Sequence of chain 1.D:
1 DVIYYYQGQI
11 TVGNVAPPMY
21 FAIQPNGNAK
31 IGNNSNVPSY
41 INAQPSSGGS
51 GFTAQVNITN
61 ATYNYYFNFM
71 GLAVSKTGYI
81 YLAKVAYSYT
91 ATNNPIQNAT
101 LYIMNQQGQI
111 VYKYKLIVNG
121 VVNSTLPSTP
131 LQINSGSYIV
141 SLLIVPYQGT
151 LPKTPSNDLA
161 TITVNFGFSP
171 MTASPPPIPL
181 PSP

The protein below binds the small molecule below.
Small molecule (SMILES): CC(=O)N[C@H]1[C@H](O[C@H]2[C@H](O)[C@@H](NC(C)=O)CO[C@@H]2CO)O[C@H](CO[C@H]2O[C@H](CO)[C@@H](O)[C@H](O)[C@@H]2O)[C@@H](O[C@H]2O[C@H](CO)[C@@H](O)[C@H](O)[C@@H]2O)[C@@H]1O[C@@H]1O[C@H](CS(=O)(=O)O)[C@@H](O[C@@H]2O[C@H](CO)[C@@H](O)[C@H](O)[C@H]2O)[C@H](O)[C@H]1O

Binding-site contacts:
Ligand atom C6 contacts residue TYR114 of chain 1.D at 4.1 Å (hydrophobic).
Ligand atom C3 contacts residue ASN123 of chain 1.D at 3.8 Å.
Ligand atom C8 contacts residue LEU131 of chain 1.D at 3.8 Å (hydrophobic).
Ligand atom O4 contacts residue TYR112 of chain 1.D at 3.3 Å.
Ligand atom C3 contacts residue LEU131 of chain 1.D at 3.9 Å (hydrophobic).
Ligand atom O2 contacts residue LEU131 of chain 1.D at 3.7 Å.
Ligand atom C7 contacts residue LEU131 of chain 1.D at 4.0 Å (hydrophobic).
Ligand atom C2 contacts residue ASN123 of chain 1.D at 2.5 Å.
Ligand atom O5 contacts residue LYS115 of chain 1.D at 3.7 Å.
Ligand atom O4 contacts residue THR125 of chain 1.D at 3.9 Å.
Ligand atom O7 contacts residue ASN123 of chain 1.D at 3.9 Å.
Ligand atom C1 contacts residue THR125 of chain 1.D at 3.7 Å.
Ligand atom C1 contacts residue ASN123 of chain 1.D at 1.4 Å.
Ligand atom C5 contacts residue ASN123 of chain 1.D at 3.6 Å.
Ligand atom O6 contacts residue LYS113 of chain 1.D at 3.6 Å.
Ligand atom C7 contacts residue ASN123 of chain 1.D at 3.6 Å.
Ligand atom C2 contacts residue THR125 of chain 1.D at 3.8 Å.
Ligand atom C8 contacts residue TYR114 of chain 1.D at 4.0 Å (hydrophobic).
Ligand atom S6 contacts residue LYS113 of chain 1.D at 3.8 Å.
Ligand atom N2 contacts residue ASN123 of chain 1.D at 3.0 Å (h-bond).
Ligand atom C8 contacts residue LYS113 of chain 1.D at 3.5 Å.
Ligand atom O6 contacts residue TYR114 of chain 1.D at 3.1 Å.
Ligand atom O7 contacts residue LYS115 of chain 1.D at 4.1 Å.
Ligand atom N2 contacts residue THR125 of chain 1.D at 3.3 Å.
Ligand atom O7 contacts residue LEU131 of chain 1.D at 3.8 Å.
Ligand atom C2 contacts residue VAL111 of chain 1.D at 3.5 Å (hydrophobic).
Ligand atom O6 contacts residue LYS115 of chain 1.D at 3.6 Å (salt-bridge).
Ligand atom C1 contacts residue LYS115 of chain 1.D at 3.9 Å.
Ligand atom O7 contacts residue VAL118 of chain 1.D at 3.7 Å.
Ligand atom O6 contacts residue LEU82 of chain 1.D at 3.8 Å.
Ligand atom O1S6 contacts residue LYS113 of chain 1.D at 2.9 Å (salt-bridge).
Ligand atom O5 contacts residue ASN123 of chain 1.D at 2.3 Å (h-bond).
Ligand atom C6 contacts residue LYS113 of chain 1.D at 3.5 Å.
Ligand atom C8 contacts residue ASN123 of chain 1.D at 4.0 Å.
Ligand atom O1S6 contacts residue TYR112 of chain 1.D at 3.7 Å.
Ligand atom O4 contacts residue VAL111 of chain 1.D at 4.0 Å.
Ligand atom O2 contacts residue VAL111 of chain 1.D at 3.0 Å (h-bond).
Ligand atom C3 contacts residue THR125 of chain 1.D at 3.8 Å.
Ligand atom O3S6 contacts residue LYS113 of chain 1.D at 3.6 Å.
Ligand atom C5 contacts residue TYR112 of chain 1.D at 4.1 Å (hydrophobic).